Binding-site contacts:
Ligand atom N2 contacts residue ASN594 of chain 1.A at 2.9 Å (h-bond).
Ligand atom O6 contacts residue ASN594 of chain 1.A at 4.5 Å.
Ligand atom C4 contacts residue ASN594 of chain 1.A at 4.2 Å.
Ligand atom C3 contacts residue ASN594 of chain 1.A at 3.8 Å.
Ligand atom C8 contacts residue ASN594 of chain 1.A at 4.2 Å.
Ligand atom C7 contacts residue ASN594 of chain 1.A at 3.8 Å.
Ligand atom O5 contacts residue ASN594 of chain 1.A at 2.3 Å (h-bond).
Ligand atom C1 contacts residue ASN594 of chain 1.A at 1.4 Å.
Ligand atom C2 contacts residue ASN594 of chain 1.A at 2.5 Å.
Ligand atom C5 contacts residue ASN594 of chain 1.A at 3.6 Å.
Ligand atom O7 contacts residue THR298 of chain 1.A at 4.0 Å.

A small-molecule ligand and the protein it binds are described below.
Small molecule (SMILES): CC(=O)N[C@@H]1[C@@H](O)[C@H](O)[C@@H](CO)O[C@H]1O

Sequence of chain 1.A:
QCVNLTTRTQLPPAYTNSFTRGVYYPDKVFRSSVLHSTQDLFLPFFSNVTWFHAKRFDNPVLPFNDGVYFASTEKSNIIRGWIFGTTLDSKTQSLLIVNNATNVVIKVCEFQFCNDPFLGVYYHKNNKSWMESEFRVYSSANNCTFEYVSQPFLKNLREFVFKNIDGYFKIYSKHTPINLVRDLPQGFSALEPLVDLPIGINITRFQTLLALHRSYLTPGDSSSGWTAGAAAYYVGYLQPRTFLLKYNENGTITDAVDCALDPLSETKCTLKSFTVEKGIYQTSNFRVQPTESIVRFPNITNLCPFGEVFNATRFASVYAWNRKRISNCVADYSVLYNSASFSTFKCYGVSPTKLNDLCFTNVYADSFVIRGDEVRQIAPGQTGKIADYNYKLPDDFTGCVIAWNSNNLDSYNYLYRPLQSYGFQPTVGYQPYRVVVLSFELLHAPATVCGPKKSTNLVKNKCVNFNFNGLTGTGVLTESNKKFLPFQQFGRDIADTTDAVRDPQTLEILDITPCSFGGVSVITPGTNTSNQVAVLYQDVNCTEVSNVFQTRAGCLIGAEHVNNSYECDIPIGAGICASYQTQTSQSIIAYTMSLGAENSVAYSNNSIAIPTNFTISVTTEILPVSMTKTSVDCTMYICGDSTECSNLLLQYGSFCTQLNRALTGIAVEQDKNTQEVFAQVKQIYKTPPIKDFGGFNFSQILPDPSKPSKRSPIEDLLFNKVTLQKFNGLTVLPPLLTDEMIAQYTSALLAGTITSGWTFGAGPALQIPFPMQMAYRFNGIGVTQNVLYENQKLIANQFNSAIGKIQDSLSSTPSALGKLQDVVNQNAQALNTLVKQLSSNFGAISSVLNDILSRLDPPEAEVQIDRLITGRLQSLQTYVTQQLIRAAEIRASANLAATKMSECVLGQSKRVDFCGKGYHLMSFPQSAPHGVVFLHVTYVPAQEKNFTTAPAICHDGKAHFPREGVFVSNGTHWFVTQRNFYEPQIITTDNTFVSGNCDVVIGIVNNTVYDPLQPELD